Sequence of chain 2.B:
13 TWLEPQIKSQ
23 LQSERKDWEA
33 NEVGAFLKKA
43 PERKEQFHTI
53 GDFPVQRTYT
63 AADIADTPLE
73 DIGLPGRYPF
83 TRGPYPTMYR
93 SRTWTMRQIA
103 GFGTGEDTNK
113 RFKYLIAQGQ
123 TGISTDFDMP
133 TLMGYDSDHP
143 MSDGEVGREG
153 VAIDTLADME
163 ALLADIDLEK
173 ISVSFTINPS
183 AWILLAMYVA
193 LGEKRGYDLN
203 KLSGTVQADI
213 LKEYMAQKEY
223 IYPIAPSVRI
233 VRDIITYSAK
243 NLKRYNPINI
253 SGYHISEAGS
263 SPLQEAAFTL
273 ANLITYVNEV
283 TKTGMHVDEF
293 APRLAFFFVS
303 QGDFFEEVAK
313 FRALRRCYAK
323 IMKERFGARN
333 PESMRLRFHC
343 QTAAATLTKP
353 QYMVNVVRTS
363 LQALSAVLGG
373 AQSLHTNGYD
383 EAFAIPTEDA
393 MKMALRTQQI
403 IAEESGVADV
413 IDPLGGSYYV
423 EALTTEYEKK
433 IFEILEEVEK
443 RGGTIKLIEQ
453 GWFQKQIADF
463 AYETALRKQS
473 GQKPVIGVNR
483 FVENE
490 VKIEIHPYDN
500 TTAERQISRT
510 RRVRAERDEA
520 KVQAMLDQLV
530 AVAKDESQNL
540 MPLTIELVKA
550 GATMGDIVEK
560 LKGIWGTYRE

Binding-site contacts:
Ligand atom O6A contacts residue 3HC1 of chain 2.H at 0.0 Å (h-bond).
Ligand atom O5B contacts residue 3HC1 of chain 2.H at 0.0 Å (h-bond).
Ligand atom CCP contacts residue 3HC1 of chain 2.H at 0.0 Å.
Ligand atom O4B contacts residue 3HC1 of chain 2.H at 0.0 Å (h-bond).
Ligand atom N4P contacts residue 3HC1 of chain 2.H at 0.0 Å (h-bond).
Ligand atom O2B contacts residue 3HC1 of chain 2.H at 0.0 Å (h-bond).
Ligand atom O2A contacts residue 3HC1 of chain 2.H at 0.0 Å (h-bond).
Ligand atom CEP contacts residue 3HC1 of chain 2.H at 0.0 Å.
Ligand atom O3A contacts residue 3HC1 of chain 2.H at 0.0 Å (h-bond).
Ligand atom C2B contacts residue 3HC1 of chain 2.H at 0.0 Å.
Ligand atom O5A contacts residue 3HC1 of chain 2.H at 0.0 Å (h-bond).
Ligand atom C5P contacts residue 3HC1 of chain 2.H at 0.0 Å.
Ligand atom P2A contacts residue 3HC1 of chain 2.H at 0.0 Å.
Ligand atom P3B contacts residue 3HC1 of chain 2.H at 0.0 Å.
Ligand atom O5P contacts residue 3HC1 of chain 2.H at 0.0 Å (h-bond).
Ligand atom O9A contacts residue 3HC1 of chain 2.H at 0.0 Å (h-bond).
Ligand atom C2P contacts residue 3HC1 of chain 2.H at 0.0 Å.
Ligand atom CBP contacts residue 3HC1 of chain 2.H at 0.0 Å.
Ligand atom O1A contacts residue 3HC1 of chain 2.H at 0.0 Å (h-bond).
Ligand atom C1B contacts residue 3HC1 of chain 2.H at 0.0 Å.
Ligand atom C6P contacts residue 3HC1 of chain 2.H at 0.0 Å.
Ligand atom O4A contacts residue 3HC1 of chain 2.H at 0.0 Å (h-bond).
Ligand atom P1A contacts residue 3HC1 of chain 2.H at 0.0 Å.
Ligand atom O9P contacts residue 3HC1 of chain 2.H at 0.0 Å (h-bond).
Ligand atom C3P contacts residue 3HC1 of chain 2.H at 0.0 Å.
Ligand atom C3B contacts residue 3HC1 of chain 2.H at 0.0 Å.
Ligand atom CDP contacts residue 3HC1 of chain 2.H at 0.0 Å.
Ligand atom O8A contacts residue 3HC1 of chain 2.H at 0.0 Å (h-bond).
Ligand atom C5B contacts residue 3HC1 of chain 2.H at 0.0 Å.
Ligand atom N9A contacts residue 3HC1 of chain 2.H at 0.0 Å (h-bond).
Ligand atom C7P contacts residue 3HC1 of chain 2.H at 0.0 Å.
Ligand atom N8P contacts residue 3HC1 of chain 2.H at 0.0 Å (h-bond).
Ligand atom N7A contacts residue 3HC1 of chain 2.H at 0.0 Å (h-bond).
Ligand atom C4B contacts residue 3HC1 of chain 2.H at 0.0 Å.
Ligand atom O3B contacts residue 3HC1 of chain 2.H at 0.0 Å (h-bond).
Ligand atom CAP contacts residue 3HC1 of chain 2.H at 0.0 Å.
Ligand atom C9P contacts residue 3HC1 of chain 2.H at 0.0 Å.
Ligand atom OAP contacts residue 3HC1 of chain 2.H at 0.0 Å (h-bond).
Ligand atom O7A contacts residue 3HC1 of chain 2.H at 0.0 Å (h-bond).
Ligand atom C8A contacts residue 3HC1 of chain 2.H at 0.0 Å.

Sequence of chain 1.B:
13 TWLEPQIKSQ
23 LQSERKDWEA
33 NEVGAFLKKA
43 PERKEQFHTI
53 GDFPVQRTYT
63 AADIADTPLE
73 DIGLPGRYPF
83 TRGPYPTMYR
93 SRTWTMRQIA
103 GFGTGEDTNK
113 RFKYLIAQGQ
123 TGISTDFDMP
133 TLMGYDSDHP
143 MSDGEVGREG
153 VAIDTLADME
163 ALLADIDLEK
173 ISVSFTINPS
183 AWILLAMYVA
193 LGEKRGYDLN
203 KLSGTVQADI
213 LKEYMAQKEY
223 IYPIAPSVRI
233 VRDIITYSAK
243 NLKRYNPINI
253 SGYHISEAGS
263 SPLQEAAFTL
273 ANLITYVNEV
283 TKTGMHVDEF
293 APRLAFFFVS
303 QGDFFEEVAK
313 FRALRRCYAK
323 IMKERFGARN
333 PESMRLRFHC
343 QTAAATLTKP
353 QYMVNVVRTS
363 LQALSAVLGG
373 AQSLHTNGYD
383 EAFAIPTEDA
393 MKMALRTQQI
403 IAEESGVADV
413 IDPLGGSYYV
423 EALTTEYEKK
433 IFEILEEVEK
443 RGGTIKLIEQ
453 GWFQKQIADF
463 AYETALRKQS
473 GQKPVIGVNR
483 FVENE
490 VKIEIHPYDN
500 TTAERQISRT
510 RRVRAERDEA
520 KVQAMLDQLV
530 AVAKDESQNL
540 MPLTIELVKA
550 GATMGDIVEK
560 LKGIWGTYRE

This small molecule binds to this protein.
Small molecule (SMILES): CC(C)(O)C(=O)SCCNC(=O)CCNC(=O)[C@H](O)C(C)(C)COP(=O)(O)OP(=O)(O)OC[C@H]1O[C@@H](n2cnc3c(N)ncnc32)[C@H](O)[C@@H]1OP(=O)(O)O